Binding-site contacts:
Ligand atom O7 contacts residue ASN352 of chain 1.A at 3.3 Å (h-bond).
Ligand atom C5 contacts residue ARG345 of chain 1.A at 3.7 Å.
Ligand atom C4 contacts residue ASN363 of chain 1.A at 4.2 Å.
Ligand atom C2 contacts residue ASN363 of chain 1.A at 2.6 Å.
Ligand atom O5 contacts residue ASN363 of chain 1.A at 2.3 Å (h-bond).
Ligand atom O7 contacts residue ASN363 of chain 1.A at 4.2 Å.
Ligand atom N2 contacts residue ASN363 of chain 1.A at 3.2 Å (h-bond).
Ligand atom O6 contacts residue ARG345 of chain 1.A at 3.8 Å.
Ligand atom C7 contacts residue ARG345 of chain 1.A at 4.2 Å.
Ligand atom C6 contacts residue ARG345 of chain 1.A at 3.7 Å.
Ligand atom O6 contacts residue ASN363 of chain 1.A at 4.5 Å.
Ligand atom O5 contacts residue ARG345 of chain 1.A at 3.8 Å.
Ligand atom C5 contacts residue ASN363 of chain 1.A at 3.6 Å.
Ligand atom C1 contacts residue GLN354 of chain 1.A at 3.5 Å.
Ligand atom N2 contacts residue ASN352 of chain 1.A at 3.5 Å (h-bond).
Ligand atom O5 contacts residue GLN354 of chain 1.A at 3.6 Å (h-bond).
Ligand atom C7 contacts residue ASN363 of chain 1.A at 4.0 Å.
Ligand atom O7 contacts residue ARG345 of chain 1.A at 3.3 Å.
Ligand atom C2 contacts residue ASN352 of chain 1.A at 4.1 Å.
Ligand atom O3 contacts residue ASN363 of chain 1.A at 4.4 Å.
Ligand atom C3 contacts residue ASN363 of chain 1.A at 3.9 Å.
Ligand atom C1 contacts residue ASN352 of chain 1.A at 3.5 Å.
Ligand atom C7 contacts residue ASN352 of chain 1.A at 3.2 Å.
Ligand atom C1 contacts residue ASN363 of chain 1.A at 1.5 Å.
Ligand atom C8 contacts residue ASN352 of chain 1.A at 3.6 Å.
Ligand atom C5 contacts residue GLN354 of chain 1.A at 4.4 Å.

This protein binds this small molecule.
Small molecule (SMILES): CC(=O)N[C@H]1[C@H](O[C@H]2[C@H](O)[C@@H](NC(C)=O)CO[C@@H]2CO)O[C@H](CO)[C@@H](O)[C@@H]1O

Sequence of chain 1.A:
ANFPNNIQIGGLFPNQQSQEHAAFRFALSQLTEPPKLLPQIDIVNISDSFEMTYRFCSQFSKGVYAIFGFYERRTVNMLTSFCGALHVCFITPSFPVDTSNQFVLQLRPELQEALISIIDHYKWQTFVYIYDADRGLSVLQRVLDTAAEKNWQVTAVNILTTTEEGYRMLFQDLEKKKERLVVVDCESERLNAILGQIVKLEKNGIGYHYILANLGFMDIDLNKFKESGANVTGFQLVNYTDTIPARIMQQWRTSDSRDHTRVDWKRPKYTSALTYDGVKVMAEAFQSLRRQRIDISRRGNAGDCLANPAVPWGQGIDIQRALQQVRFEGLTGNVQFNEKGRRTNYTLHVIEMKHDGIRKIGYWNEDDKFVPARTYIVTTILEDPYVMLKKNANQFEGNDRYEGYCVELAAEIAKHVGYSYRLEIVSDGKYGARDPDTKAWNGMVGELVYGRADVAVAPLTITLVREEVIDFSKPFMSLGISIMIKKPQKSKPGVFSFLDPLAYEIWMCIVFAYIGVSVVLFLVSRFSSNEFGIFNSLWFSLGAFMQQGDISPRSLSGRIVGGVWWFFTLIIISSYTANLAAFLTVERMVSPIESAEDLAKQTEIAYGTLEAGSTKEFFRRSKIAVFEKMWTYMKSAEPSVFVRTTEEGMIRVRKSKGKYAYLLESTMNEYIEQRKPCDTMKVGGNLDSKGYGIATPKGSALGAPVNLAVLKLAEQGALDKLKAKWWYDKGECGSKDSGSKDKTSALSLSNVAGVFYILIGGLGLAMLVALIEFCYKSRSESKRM